Binding-site contacts:
Ligand atom C8 contacts residue PHE90 of chain 12.A at 3.9 Å (hydrophobic).
Ligand atom C5 contacts residue ASN67 of chain 12.A at 3.7 Å.
Ligand atom O7 contacts residue ASN67 of chain 12.A at 4.1 Å.
Ligand atom O5 contacts residue ASN67 of chain 12.A at 2.4 Å (h-bond).
Ligand atom C3 contacts residue ASN67 of chain 12.A at 3.8 Å.
Ligand atom C1 contacts residue ASN67 of chain 12.A at 1.4 Å.
Ligand atom C7 contacts residue ASN67 of chain 12.A at 3.7 Å.
Ligand atom N2 contacts residue ASN67 of chain 12.A at 2.9 Å (h-bond).
Ligand atom C8 contacts residue MET118 of chain 12.A at 4.3 Å (hydrophobic).
Ligand atom C8 contacts residue ASN67 of chain 12.A at 4.2 Å.
Ligand atom C2 contacts residue ASN67 of chain 12.A at 2.5 Å.
Ligand atom C4 contacts residue ASN67 of chain 12.A at 4.2 Å.

The small molecule below binds the protein below.
Small molecule (SMILES): CC(=O)N[C@@H]1[C@@H](O)[C@H](O)[C@@H](CO)O[C@H]1O

Sequence of chain 12.A:
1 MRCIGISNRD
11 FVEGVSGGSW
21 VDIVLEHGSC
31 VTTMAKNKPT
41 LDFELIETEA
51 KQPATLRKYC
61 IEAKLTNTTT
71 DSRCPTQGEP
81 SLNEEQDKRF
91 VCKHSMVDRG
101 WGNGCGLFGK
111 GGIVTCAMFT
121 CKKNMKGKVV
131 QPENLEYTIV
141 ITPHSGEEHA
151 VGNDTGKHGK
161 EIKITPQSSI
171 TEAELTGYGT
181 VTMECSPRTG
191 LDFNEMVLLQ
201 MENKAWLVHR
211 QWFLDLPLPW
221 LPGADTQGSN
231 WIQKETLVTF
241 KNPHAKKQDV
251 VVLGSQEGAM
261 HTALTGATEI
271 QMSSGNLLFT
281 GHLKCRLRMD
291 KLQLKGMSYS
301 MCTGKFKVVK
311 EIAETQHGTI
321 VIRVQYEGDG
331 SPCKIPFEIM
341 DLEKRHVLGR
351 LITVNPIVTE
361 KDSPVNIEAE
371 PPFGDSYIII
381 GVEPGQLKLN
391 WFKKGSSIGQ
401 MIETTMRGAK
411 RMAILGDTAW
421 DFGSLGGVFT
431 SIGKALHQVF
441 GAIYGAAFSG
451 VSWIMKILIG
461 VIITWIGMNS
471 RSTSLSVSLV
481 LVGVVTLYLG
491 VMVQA